Binding-site contacts:
Ligand atom O3 contacts residue SER29 of chain 1.B at 4.3 Å.
Ligand atom O2 contacts residue HIS27 of chain 1.B at 3.6 Å.
Ligand atom O5 contacts residue ASP32 of chain 1.B at 4.2 Å.
Ligand atom O5 contacts residue SER29 of chain 1.B at 2.2 Å (h-bond).
Ligand atom C1 contacts residue LEU28 of chain 1.B at 4.1 Å (hydrophobic).
Ligand atom C7 contacts residue SER29 of chain 1.B at 4.4 Å.
Ligand atom C4 contacts residue SER29 of chain 1.B at 3.3 Å.
Ligand atom C3 contacts residue 2891 of chain 1.MA at 3.6 Å.
Ligand atom O3 contacts residue 2891 of chain 1.MA at 3.6 Å (h-bond).
Ligand atom C2 contacts residue HIS27 of chain 1.B at 4.1 Å.
Ligand atom O4 contacts residue SER29 of chain 1.B at 4.0 Å.
Ligand atom O2 contacts residue 2891 of chain 1.MA at 3.8 Å.
Ligand atom C1 contacts residue 2891 of chain 1.MA at 4.3 Å.
Ligand atom C2 contacts residue SER29 of chain 1.B at 2.5 Å.
Ligand atom O7 contacts residue SER29 of chain 1.B at 4.0 Å.
Ligand atom O7 contacts residue ASP32 of chain 1.B at 3.8 Å.
Ligand atom C2 contacts residue 2891 of chain 1.MA at 3.5 Å.
Ligand atom C3 contacts residue SER29 of chain 1.B at 3.0 Å.
Ligand atom C1 contacts residue ASP32 of chain 1.B at 4.3 Å.
Ligand atom C6 contacts residue SER29 of chain 1.B at 4.2 Å.
Ligand atom O2 contacts residue SER29 of chain 1.B at 3.7 Å.
Ligand atom C5 contacts residue SER29 of chain 1.B at 2.8 Å.
Ligand atom C1 contacts residue SER29 of chain 1.B at 1.3 Å.

A protein and the small-molecule ligand that binds it are described below.
Small molecule (SMILES): OC[C@@H](O)[C@H]1O[C@H](O)[C@@H](O)[C@@H](O)[C@@H]1O

Sequence of chain 1.B:
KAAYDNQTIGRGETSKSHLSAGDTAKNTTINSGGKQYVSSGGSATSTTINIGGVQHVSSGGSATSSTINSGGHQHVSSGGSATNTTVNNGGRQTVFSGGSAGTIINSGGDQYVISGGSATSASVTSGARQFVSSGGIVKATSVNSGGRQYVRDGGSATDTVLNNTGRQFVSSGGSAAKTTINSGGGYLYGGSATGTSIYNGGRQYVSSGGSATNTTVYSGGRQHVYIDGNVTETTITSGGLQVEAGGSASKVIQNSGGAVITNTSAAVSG